Sequence of chain 1.D:
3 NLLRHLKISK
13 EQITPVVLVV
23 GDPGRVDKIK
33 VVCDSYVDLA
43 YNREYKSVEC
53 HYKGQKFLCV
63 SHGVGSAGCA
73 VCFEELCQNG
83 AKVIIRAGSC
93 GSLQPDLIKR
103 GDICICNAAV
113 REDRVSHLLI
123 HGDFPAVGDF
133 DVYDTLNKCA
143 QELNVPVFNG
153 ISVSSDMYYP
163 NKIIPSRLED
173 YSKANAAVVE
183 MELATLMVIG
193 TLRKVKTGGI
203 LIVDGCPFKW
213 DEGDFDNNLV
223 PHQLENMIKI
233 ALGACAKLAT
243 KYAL

Sequence of chain 1.F:
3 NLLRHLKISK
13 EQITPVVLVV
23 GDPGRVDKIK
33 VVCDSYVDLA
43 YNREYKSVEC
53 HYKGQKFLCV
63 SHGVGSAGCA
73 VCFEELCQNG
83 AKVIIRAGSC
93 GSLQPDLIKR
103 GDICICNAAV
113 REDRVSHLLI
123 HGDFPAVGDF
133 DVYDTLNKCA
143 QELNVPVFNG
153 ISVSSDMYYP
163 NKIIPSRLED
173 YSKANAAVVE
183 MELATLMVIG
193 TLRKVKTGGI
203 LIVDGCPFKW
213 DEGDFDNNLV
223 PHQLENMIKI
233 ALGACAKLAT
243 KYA

This protein binds this small molecule.
Small molecule (SMILES): OC[C@H]1OC[C@H](O)[C@@H]1O

Binding-site contacts:
Ligand atom O2 contacts residue ART1 of chain 1.XA at 3.1 Å (h-bond).
Ligand atom C3 contacts residue GLU184 of chain 1.F at 3.4 Å.
Ligand atom O5 contacts residue TYR160 of chain 1.F at 3.8 Å.
Ligand atom O5 contacts residue ARG45 of chain 1.D at 4.2 Å.
Ligand atom O4 contacts residue HPA1 of chain 1.VA at 3.2 Å (h-bond).
Ligand atom O5 contacts residue HIS7 of chain 1.D at 2.8 Å (h-bond).
Ligand atom C2 contacts residue HPA1 of chain 1.VA at 3.3 Å.
Ligand atom C4 contacts residue HPA1 of chain 1.VA at 4.0 Å.
Ligand atom C4 contacts residue ARG45 of chain 1.D at 3.6 Å.
Ligand atom O2 contacts residue GLU184 of chain 1.F at 2.4 Å (salt-bridge).
Ligand atom C2 contacts residue GLU182 of chain 1.F at 4.1 Å.
Ligand atom C3 contacts residue MET183 of chain 1.F at 3.8 Å (hydrophobic).
Ligand atom O4 contacts residue SER91 of chain 1.F at 3.1 Å (h-bond).
Ligand atom C2 contacts residue ARG88 of chain 1.F at 4.2 Å.
Ligand atom C1 contacts residue ARG88 of chain 1.F at 4.2 Å.
Ligand atom C5 contacts residue MET183 of chain 1.F at 4.3 Å (hydrophobic).
Ligand atom C5 contacts residue HPA1 of chain 1.VA at 4.0 Å.
Ligand atom O3 contacts residue VAL66 of chain 1.F at 3.8 Å.
Ligand atom O2 contacts residue SER91 of chain 1.F at 4.1 Å.
Ligand atom C1 contacts residue SER91 of chain 1.F at 3.1 Å.
Ligand atom C5 contacts residue HIS7 of chain 1.D at 3.2 Å.
Ligand atom C3 contacts residue VAL66 of chain 1.F at 4.2 Å (hydrophobic).
Ligand atom C3 contacts residue ART1 of chain 1.XA at 3.3 Å.
Ligand atom O4 contacts residue ARG45 of chain 1.D at 3.5 Å (salt-bridge).
Ligand atom O4 contacts residue ART1 of chain 1.XA at 3.2 Å (h-bond).
Ligand atom C2 contacts residue GLU184 of chain 1.F at 3.6 Å.
Ligand atom O2 contacts residue GLU182 of chain 1.F at 3.5 Å.
Ligand atom C1 contacts residue ART1 of chain 1.XA at 2.4 Å.
Ligand atom O3 contacts residue GLU184 of chain 1.F at 2.6 Å (salt-bridge).
Ligand atom C2 contacts residue ART1 of chain 1.XA at 3.2 Å.
Ligand atom C4 contacts residue ART1 of chain 1.XA at 3.4 Å.
Ligand atom C1 contacts residue HPA1 of chain 1.VA at 2.7 Å.
Ligand atom O3 contacts residue ARG45 of chain 1.D at 4.1 Å.
Ligand atom O3 contacts residue ART1 of chain 1.XA at 2.3 Å (h-bond).
Ligand atom O2 contacts residue MET183 of chain 1.F at 3.0 Å (h-bond).
Ligand atom O2 contacts residue ARG88 of chain 1.F at 3.2 Å (salt-bridge).
Ligand atom C2 contacts residue MET183 of chain 1.F at 3.8 Å (hydrophobic).
Ligand atom C2 contacts residue SER91 of chain 1.F at 4.2 Å.
Ligand atom C5 contacts residue TYR160 of chain 1.F at 4.1 Å (hydrophobic).
Ligand atom O5 contacts residue HPA1 of chain 1.VA at 4.0 Å.